Sequence of chain 55.C:
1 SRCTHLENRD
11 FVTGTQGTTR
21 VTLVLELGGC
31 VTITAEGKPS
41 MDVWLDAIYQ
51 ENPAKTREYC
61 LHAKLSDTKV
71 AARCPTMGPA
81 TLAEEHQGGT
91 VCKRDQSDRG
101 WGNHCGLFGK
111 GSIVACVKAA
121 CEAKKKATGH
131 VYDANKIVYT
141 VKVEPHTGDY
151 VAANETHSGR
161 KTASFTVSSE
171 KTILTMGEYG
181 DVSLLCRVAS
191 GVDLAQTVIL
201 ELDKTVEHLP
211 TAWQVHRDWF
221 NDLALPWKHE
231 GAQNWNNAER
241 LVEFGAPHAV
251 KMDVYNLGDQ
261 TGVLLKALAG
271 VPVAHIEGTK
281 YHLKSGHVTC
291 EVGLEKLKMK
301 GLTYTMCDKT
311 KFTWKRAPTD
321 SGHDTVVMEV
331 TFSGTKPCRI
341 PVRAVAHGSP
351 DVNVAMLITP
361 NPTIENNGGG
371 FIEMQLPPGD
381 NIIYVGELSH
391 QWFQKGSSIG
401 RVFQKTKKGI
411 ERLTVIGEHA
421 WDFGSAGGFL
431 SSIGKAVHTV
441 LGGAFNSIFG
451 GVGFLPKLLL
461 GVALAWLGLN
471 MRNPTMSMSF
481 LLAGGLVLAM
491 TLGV

A protein and the small-molecule ligand that binds it are described below.
Small molecule (SMILES): CC(=O)N[C@H]1[C@H](O[C@H]2[C@H](O)[C@@H](NC(C)=O)CO[C@@H]2CO[C@@H]2O[C@@H](C)[C@@H](O)[C@@H](O)[C@@H]2O)O[C@H](CO)[C@@H](O)[C@@H]1O

Binding-site contacts:
Ligand atom C7 contacts residue ASN154 of chain 55.C at 3.4 Å.
Ligand atom N2 contacts residue ASN154 of chain 55.C at 2.8 Å (h-bond).
Ligand atom C1 contacts residue ASN154 of chain 55.C at 1.4 Å.
Ligand atom C8 contacts residue GLU155 of chain 55.C at 3.6 Å.
Ligand atom C5 contacts residue HIS104 of chain 30.C at 3.1 Å.
Ligand atom O5 contacts residue ASN154 of chain 55.C at 2.4 Å (h-bond).
Ligand atom C5 contacts residue ASN154 of chain 55.C at 4.3 Å.
Ligand atom C7 contacts residue GLU155 of chain 55.C at 4.2 Å.
Ligand atom C1 contacts residue HIS104 of chain 30.C at 4.3 Å.
Ligand atom C4 contacts residue ASN154 of chain 55.C at 4.3 Å.
Ligand atom C1 contacts residue HIS104 of chain 30.C at 3.6 Å.
Ligand atom O7 contacts residue GLU155 of chain 55.C at 3.8 Å.
Ligand atom C6 contacts residue HIS104 of chain 30.C at 3.3 Å.
Ligand atom C3 contacts residue ASN154 of chain 55.C at 3.8 Å.
Ligand atom C8 contacts residue ASN154 of chain 55.C at 3.6 Å.
Ligand atom O7 contacts residue ASN154 of chain 55.C at 3.2 Å (h-bond).
Ligand atom C2 contacts residue ASN154 of chain 55.C at 2.4 Å.
Ligand atom C8 contacts residue HIS104 of chain 30.C at 3.9 Å.
Ligand atom O6 contacts residue HIS104 of chain 30.C at 4.4 Å.
Ligand atom O5 contacts residue HIS104 of chain 30.C at 2.9 Å.
Ligand atom O5 contacts residue HIS104 of chain 30.C at 4.0 Å.
Ligand atom C6 contacts residue ASN154 of chain 55.C at 3.8 Å.
Ligand atom C5 contacts residue ASN154 of chain 55.C at 3.7 Å.

Sequence of chain 30.C:
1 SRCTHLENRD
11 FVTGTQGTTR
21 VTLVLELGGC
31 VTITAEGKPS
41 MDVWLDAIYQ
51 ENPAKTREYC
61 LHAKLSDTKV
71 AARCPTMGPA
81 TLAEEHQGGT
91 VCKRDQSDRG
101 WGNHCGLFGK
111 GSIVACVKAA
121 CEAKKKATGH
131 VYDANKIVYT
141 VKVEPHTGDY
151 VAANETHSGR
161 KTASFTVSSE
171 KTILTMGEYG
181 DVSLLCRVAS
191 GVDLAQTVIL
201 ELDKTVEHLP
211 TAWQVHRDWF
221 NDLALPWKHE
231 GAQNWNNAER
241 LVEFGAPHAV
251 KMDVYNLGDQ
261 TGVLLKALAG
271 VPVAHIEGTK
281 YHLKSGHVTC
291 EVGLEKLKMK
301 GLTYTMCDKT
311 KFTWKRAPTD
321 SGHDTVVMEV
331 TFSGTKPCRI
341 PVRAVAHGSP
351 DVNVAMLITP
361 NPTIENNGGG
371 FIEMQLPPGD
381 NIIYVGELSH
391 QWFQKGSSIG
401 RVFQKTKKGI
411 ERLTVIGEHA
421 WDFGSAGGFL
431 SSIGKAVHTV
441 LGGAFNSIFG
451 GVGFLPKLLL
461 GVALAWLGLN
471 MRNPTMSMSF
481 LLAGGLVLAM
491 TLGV